The small molecule below binds the protein below.
Small molecule (SMILES): CC(=O)N[C@@H]1[C@@H](O)[C@H](O)[C@@H](CO)O[C@H]1O

Binding-site contacts:
Ligand atom C3 contacts residue ASN390 of chain 1.C at 3.9 Å.
Ligand atom C2 contacts residue SER392 of chain 1.C at 3.8 Å.
Ligand atom C1 contacts residue ASN390 of chain 1.C at 1.5 Å.
Ligand atom C8 contacts residue THR377 of chain 1.C at 4.2 Å.
Ligand atom C8 contacts residue SER392 of chain 1.C at 4.0 Å.
Ligand atom C7 contacts residue SER392 of chain 1.C at 4.0 Å.
Ligand atom C8 contacts residue ASN390 of chain 1.C at 4.0 Å.
Ligand atom C2 contacts residue ASN390 of chain 1.C at 2.6 Å.
Ligand atom O7 contacts residue ASN390 of chain 1.C at 4.3 Å.
Ligand atom C8 contacts residue THR376 of chain 1.C at 3.2 Å.
Ligand atom C7 contacts residue ASN390 of chain 1.C at 3.8 Å.
Ligand atom O5 contacts residue ASN390 of chain 1.C at 2.5 Å (h-bond).
Ligand atom C5 contacts residue ASN390 of chain 1.C at 3.8 Å.
Ligand atom C8 contacts residue SER368 of chain 1.C at 3.6 Å.
Ligand atom N2 contacts residue SER392 of chain 1.C at 3.0 Å (h-bond).
Ligand atom C1 contacts residue SER392 of chain 1.C at 3.6 Å.
Ligand atom N2 contacts residue ASN390 of chain 1.C at 3.0 Å (h-bond).
Ligand atom C3 contacts residue SER392 of chain 1.C at 4.1 Å.
Ligand atom C4 contacts residue ASN390 of chain 1.C at 4.4 Å.

Sequence of chain 1.C:
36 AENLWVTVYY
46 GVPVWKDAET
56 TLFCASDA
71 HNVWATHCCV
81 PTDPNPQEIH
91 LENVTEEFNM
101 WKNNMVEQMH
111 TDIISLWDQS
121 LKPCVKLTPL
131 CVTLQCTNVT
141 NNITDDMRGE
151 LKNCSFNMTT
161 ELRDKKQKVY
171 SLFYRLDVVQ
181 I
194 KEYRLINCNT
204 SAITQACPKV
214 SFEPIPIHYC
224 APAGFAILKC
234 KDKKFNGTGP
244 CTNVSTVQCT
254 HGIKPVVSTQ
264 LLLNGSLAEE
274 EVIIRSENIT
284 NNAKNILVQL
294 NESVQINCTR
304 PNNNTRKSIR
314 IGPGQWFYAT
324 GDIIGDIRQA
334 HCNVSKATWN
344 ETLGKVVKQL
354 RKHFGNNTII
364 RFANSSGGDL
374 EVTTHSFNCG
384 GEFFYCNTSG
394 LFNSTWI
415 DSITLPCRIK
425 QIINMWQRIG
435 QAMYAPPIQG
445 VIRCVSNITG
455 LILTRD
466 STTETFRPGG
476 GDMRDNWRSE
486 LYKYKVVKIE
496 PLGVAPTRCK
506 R